Sequence of chain 3.A:
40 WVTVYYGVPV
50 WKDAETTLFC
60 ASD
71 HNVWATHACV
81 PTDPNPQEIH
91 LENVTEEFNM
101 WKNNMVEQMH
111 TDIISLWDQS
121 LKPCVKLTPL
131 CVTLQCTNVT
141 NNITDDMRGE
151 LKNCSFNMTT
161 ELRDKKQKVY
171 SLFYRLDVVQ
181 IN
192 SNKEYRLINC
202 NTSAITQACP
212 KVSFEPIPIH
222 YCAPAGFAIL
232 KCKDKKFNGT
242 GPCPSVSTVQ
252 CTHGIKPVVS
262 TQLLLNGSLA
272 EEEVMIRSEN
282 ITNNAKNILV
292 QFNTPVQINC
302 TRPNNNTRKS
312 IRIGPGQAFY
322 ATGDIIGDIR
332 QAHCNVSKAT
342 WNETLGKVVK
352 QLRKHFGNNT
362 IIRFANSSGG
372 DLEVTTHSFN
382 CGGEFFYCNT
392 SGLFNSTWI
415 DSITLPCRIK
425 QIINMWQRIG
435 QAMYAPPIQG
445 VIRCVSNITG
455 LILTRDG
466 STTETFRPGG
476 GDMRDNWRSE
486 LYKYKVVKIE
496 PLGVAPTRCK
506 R

Binding-site contacts:
Ligand atom C4 contacts residue ASN359 of chain 3.A at 4.1 Å.
Ligand atom C8 contacts residue ASN359 of chain 3.A at 3.7 Å.
Ligand atom O7 contacts residue ASN359 of chain 3.A at 3.7 Å.
Ligand atom C5 contacts residue ASN359 of chain 3.A at 3.7 Å.
Ligand atom C8 contacts residue ASN360 of chain 3.A at 3.8 Å.
Ligand atom C1 contacts residue ASN359 of chain 3.A at 1.4 Å.
Ligand atom C7 contacts residue ASN359 of chain 3.A at 3.4 Å.
Ligand atom N2 contacts residue ASN359 of chain 3.A at 2.8 Å (h-bond).
Ligand atom C2 contacts residue ASN359 of chain 3.A at 2.4 Å.
Ligand atom O5 contacts residue ASN359 of chain 3.A at 2.4 Å (h-bond).
Ligand atom C3 contacts residue ASN359 of chain 3.A at 3.7 Å.

This small molecule binds to this protein.
Small molecule (SMILES): CC(=O)N[C@@H]1[C@@H](O)[C@H](O)[C@@H](CO)O[C@H]1O